Binding-site contacts:
Ligand atom CL1 contacts residue THR110 of chain 1.A at 3.7 Å.
Ligand atom C2 contacts residue THR110 of chain 1.A at 3.8 Å.
Ligand atom N9 contacts residue GLN111 of chain 1.A at 3.9 Å.
Ligand atom CL1 contacts residue GLU82 of chain 1.A at 3.7 Å.
Ligand atom O23 contacts residue GLU82 of chain 1.A at 3.3 Å (salt-bridge).
Ligand atom CL1 contacts residue LYS64 of chain 1.A at 4.0 Å.
Ligand atom N7 contacts residue VAL52 of chain 1.A at 4.0 Å.
Ligand atom C13 contacts residue ALA62 of chain 1.A at 3.5 Å (hydrophobic).
Ligand atom C3 contacts residue VAL52 of chain 1.A at 3.8 Å (hydrophobic).
Ligand atom N18 contacts residue ILE44 of chain 1.A at 3.6 Å.
Ligand atom C17 contacts residue ILE44 of chain 1.A at 3.6 Å (hydrophobic).
Ligand atom O23 contacts residue LYS64 of chain 1.A at 3.1 Å (salt-bridge).
Ligand atom C12 contacts residue PHE164 of chain 1.A at 3.9 Å (hydrophobic).
Ligand atom C19 contacts residue ILE44 of chain 1.A at 4.0 Å (hydrophobic).
Ligand atom O14 contacts residue PHE164 of chain 1.A at 4.0 Å.
Ligand atom O14 contacts residue ILE44 of chain 1.A at 3.2 Å.
Ligand atom C8 contacts residue ALA62 of chain 1.A at 3.4 Å (hydrophobic).
Ligand atom N9 contacts residue TRP112 of chain 1.A at 3.8 Å.
Ligand atom C8 contacts residue LEU95 of chain 1.A at 3.8 Å (hydrophobic).
Ligand atom C8 contacts residue GLN111 of chain 1.A at 3.4 Å.
Ligand atom O23 contacts residue ASP175 of chain 1.A at 3.5 Å.
Ligand atom N7 contacts residue PHE164 of chain 1.A at 3.3 Å.
Ligand atom CL1 contacts residue ILE108 of chain 1.A at 3.6 Å.
Ligand atom C4 contacts residue VAL52 of chain 1.A at 3.9 Å (hydrophobic).
Ligand atom C10 contacts residue TRP112 of chain 1.A at 3.7 Å (hydrophobic).
Ligand atom C17 contacts residue PHE164 of chain 1.A at 3.8 Å (hydrophobic).
Ligand atom N9 contacts residue CYS113 of chain 1.A at 2.9 Å (h-bond).
Ligand atom C3 contacts residue ALA62 of chain 1.A at 3.8 Å (hydrophobic).
Ligand atom N22 contacts residue VAL52 of chain 1.A at 3.8 Å.
Ligand atom C2 contacts residue ALA62 of chain 1.A at 4.0 Å (hydrophobic).
Ligand atom C16 contacts residue VAL52 of chain 1.A at 4.0 Å (hydrophobic).
Ligand atom C15 contacts residue PHE164 of chain 1.A at 3.5 Å (hydrophobic).
Ligand atom O23 contacts residue GLY174 of chain 1.A at 3.3 Å (h-bond).
Ligand atom C5 contacts residue GLY174 of chain 1.A at 3.5 Å.
Ligand atom C6 contacts residue GLY174 of chain 1.A at 3.5 Å.
Ligand atom C8 contacts residue CYS113 of chain 1.A at 3.7 Å (hydrophobic).
Ligand atom C15 contacts residue ILE44 of chain 1.A at 3.5 Å (hydrophobic).
Ligand atom C21 contacts residue SER46 of chain 1.A at 3.2 Å.
Ligand atom C10 contacts residue CYS113 of chain 1.A at 3.6 Å (hydrophobic).
Ligand atom C16 contacts residue PHE164 of chain 1.A at 3.4 Å (hydrophobic).

A protein and the small-molecule ligand that binds it are described below.
Small molecule (SMILES): Oc1cc(Nc2c(-c3ncccn3)oc3cnccc23)ccc1Cl

Sequence of chain 1.A:
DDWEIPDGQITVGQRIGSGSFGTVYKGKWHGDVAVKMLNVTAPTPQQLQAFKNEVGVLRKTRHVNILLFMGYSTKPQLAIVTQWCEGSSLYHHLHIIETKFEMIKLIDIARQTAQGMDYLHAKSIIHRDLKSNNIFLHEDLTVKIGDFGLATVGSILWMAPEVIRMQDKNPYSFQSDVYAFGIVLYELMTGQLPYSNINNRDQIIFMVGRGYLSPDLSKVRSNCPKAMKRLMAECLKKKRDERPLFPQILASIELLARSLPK